Binding-site contacts:
Ligand atom O4 contacts residue GLY300 of chain 1.A at 3.0 Å (h-bond).
Ligand atom O1 contacts residue TRP267 of chain 1.A at 3.3 Å.
Ligand atom C2 contacts residue ASP137 of chain 1.A at 3.9 Å.
Ligand atom C1 contacts residue ASP137 of chain 1.A at 3.4 Å.
Ligand atom O2 contacts residue TYR135 of chain 1.A at 3.4 Å (h-bond).
Ligand atom C1 contacts residue TRP267 of chain 1.A at 3.3 Å (hydrophobic).
Ligand atom C6 contacts residue ARG139 of chain 1.A at 3.6 Å.
Ligand atom C1 contacts residue TYR135 of chain 1.A at 3.6 Å (hydrophobic).
Ligand atom C5 contacts residue ARG370 of chain 1.A at 3.8 Å.
Ligand atom O5 contacts residue ARG370 of chain 1.A at 2.9 Å (salt-bridge).
Ligand atom C3 contacts residue ASP137 of chain 1.A at 3.3 Å.
Ligand atom C2 contacts residue GLN32 of chain 1.A at 3.5 Å.
Ligand atom O6 contacts residue ARG139 of chain 1.A at 3.0 Å (salt-bridge).
Ligand atom C6 contacts residue PHE62 of chain 1.A at 3.8 Å (hydrophobic).
Ligand atom O5 contacts residue ASP85 of chain 1.A at 2.7 Å (salt-bridge).
Ligand atom C3 contacts residue ARG139 of chain 1.A at 3.9 Å.
Ligand atom O3 contacts residue ASP137 of chain 1.A at 2.7 Å (salt-bridge).
Ligand atom C4 contacts residue GLY300 of chain 1.A at 3.9 Å.
Ligand atom O1 contacts residue ASP137 of chain 1.A at 2.7 Å (salt-bridge).
Ligand atom C5 contacts residue ASP85 of chain 1.A at 3.5 Å.
Ligand atom O5 contacts residue LEU194 of chain 1.A at 3.9 Å.
Ligand atom C4 contacts residue ASP85 of chain 1.A at 3.3 Å.
Ligand atom O4 contacts residue ARG370 of chain 1.A at 2.9 Å (salt-bridge).
Ligand atom O2 contacts residue TRP301 of chain 1.A at 2.9 Å (h-bond).
Ligand atom C3 contacts residue GLY300 of chain 1.A at 3.6 Å.
Ligand atom O3 contacts residue GLY300 of chain 1.A at 3.6 Å (h-bond).
Ligand atom O3 contacts residue GLY299 of chain 1.A at 3.6 Å.
Ligand atom O4 contacts residue ASP85 of chain 1.A at 2.6 Å (salt-bridge).
Ligand atom O3 contacts residue ARG139 of chain 1.A at 2.8 Å (salt-bridge).
Ligand atom O2 contacts residue GLN32 of chain 1.A at 2.6 Å (h-bond).
Ligand atom O4 contacts residue GLY299 of chain 1.A at 3.5 Å.
Ligand atom C1 contacts residue GLN32 of chain 1.A at 3.7 Å.
Ligand atom C2 contacts residue TRP301 of chain 1.A at 3.9 Å (hydrophobic).
Ligand atom C4 contacts residue ARG370 of chain 1.A at 4.0 Å.
Ligand atom C3 contacts residue TRP301 of chain 1.A at 3.9 Å (hydrophobic).
Ligand atom C5 contacts residue LEU194 of chain 1.A at 3.9 Å (hydrophobic).
Ligand atom O1 contacts residue TYR135 of chain 1.A at 2.6 Å (h-bond).
Ligand atom C5 contacts residue ARG139 of chain 1.A at 3.9 Å.
Ligand atom O5 contacts residue GLU190 of chain 1.A at 3.7 Å.
Ligand atom O6 contacts residue GLN32 of chain 1.A at 3.5 Å (h-bond).

Sequence of chain 1.A:
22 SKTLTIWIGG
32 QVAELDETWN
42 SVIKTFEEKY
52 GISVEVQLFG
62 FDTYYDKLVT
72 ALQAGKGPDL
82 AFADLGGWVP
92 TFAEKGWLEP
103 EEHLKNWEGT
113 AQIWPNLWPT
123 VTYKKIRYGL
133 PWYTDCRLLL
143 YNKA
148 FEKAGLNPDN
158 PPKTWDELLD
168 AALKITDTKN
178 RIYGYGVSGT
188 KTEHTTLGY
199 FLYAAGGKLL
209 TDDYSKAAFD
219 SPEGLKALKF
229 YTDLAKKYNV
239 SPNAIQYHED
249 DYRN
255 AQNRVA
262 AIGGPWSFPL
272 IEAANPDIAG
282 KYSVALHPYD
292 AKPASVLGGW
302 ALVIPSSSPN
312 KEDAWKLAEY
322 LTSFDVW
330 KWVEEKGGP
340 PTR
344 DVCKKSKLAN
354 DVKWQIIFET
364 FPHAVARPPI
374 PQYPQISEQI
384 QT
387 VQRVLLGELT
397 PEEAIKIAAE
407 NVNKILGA

This small molecule binds to this protein.
Small molecule (SMILES): OC[C@]1(O)OC[C@@H](O)[C@H](O)[C@@H]1O